Sequence of chain 4.B:
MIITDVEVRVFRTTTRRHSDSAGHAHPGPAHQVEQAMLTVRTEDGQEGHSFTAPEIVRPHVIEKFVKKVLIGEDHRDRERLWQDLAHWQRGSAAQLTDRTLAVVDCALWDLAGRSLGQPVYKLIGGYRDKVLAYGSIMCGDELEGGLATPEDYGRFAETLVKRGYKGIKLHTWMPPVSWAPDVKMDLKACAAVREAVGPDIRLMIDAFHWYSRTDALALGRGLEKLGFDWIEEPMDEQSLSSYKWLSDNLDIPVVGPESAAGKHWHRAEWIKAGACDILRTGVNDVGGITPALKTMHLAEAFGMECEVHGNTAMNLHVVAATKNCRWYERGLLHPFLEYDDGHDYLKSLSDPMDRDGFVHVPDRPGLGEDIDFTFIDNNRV

This protein binds this small molecule.
Small molecule (SMILES): O=C(NO)[C@@H](O)[C@H](O)[C@@H](O)C(=O)[O-]

Sequence of chain 4.A:
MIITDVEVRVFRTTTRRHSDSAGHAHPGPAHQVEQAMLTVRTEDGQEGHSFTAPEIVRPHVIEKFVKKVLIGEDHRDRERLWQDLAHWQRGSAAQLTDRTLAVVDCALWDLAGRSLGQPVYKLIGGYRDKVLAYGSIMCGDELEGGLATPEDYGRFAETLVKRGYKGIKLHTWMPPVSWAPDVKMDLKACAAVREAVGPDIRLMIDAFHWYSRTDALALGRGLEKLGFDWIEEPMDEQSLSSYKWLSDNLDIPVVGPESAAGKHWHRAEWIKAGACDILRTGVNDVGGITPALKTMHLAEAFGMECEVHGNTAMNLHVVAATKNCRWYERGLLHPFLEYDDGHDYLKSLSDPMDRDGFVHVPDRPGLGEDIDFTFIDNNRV

Binding-site contacts:
Ligand atom OH2 contacts residue HIS194 of chain 4.A at 3.3 Å.
Ligand atom O1B contacts residue HIS47 of chain 4.A at 2.8 Å (h-bond).
Ligand atom N6 contacts residue HIS332 of chain 4.A at 3.1 Å.
Ligand atom OH6 contacts residue LLH1 of chain 4.G at 0.5 Å (h-bond).
Ligand atom OH6 contacts residue GLU352 of chain 4.A at 2.9 Å (salt-bridge).
Ligand atom OH5 contacts residue GLU281 of chain 4.A at 3.0 Å (salt-bridge).
Ligand atom OH6 contacts residue GLU281 of chain 4.A at 3.2 Å (salt-bridge).
Ligand atom C4 contacts residue LLH1 of chain 4.G at 1.0 Å.
Ligand atom OH2 contacts residue HIS232 of chain 4.A at 3.1 Å (h-bond).
Ligand atom OH3 contacts residue LLH1 of chain 4.G at 1.0 Å (h-bond).
Ligand atom C5 contacts residue MG1 of chain 4.D at 2.9 Å.
Ligand atom OH3 contacts residue ARG113 of chain 4.B at 2.9 Å (salt-bridge).
Ligand atom OH4 contacts residue HIS194 of chain 4.A at 3.5 Å (h-bond).
Ligand atom OH5 contacts residue LLH1 of chain 4.G at 0.3 Å (h-bond).
Ligand atom C3 contacts residue LLH1 of chain 4.G at 0.4 Å.
Ligand atom OH5 contacts residue ASP229 of chain 4.A at 2.7 Å (salt-bridge).
Ligand atom C5 contacts residue GLU281 of chain 4.A at 3.3 Å.
Ligand atom OH4 contacts residue LLH1 of chain 4.G at 0.8 Å.
Ligand atom OH6 contacts residue ASP229 of chain 4.A at 3.2 Å (salt-bridge).
Ligand atom C2 contacts residue LLH1 of chain 4.G at 0.3 Å.
Ligand atom C5 contacts residue HIS194 of chain 4.A at 3.5 Å.
Ligand atom O1A contacts residue HIS232 of chain 4.A at 2.7 Å (h-bond).
Ligand atom O1B contacts residue LLH1 of chain 4.G at 0.1 Å (h-bond).
Ligand atom N6 contacts residue LLH1 of chain 4.G at 0.7 Å (h-bond).
Ligand atom O1A contacts residue ARG113 of chain 4.B at 3.5 Å (salt-bridge).
Ligand atom C1 contacts residue HIS47 of chain 4.A at 3.3 Å.
Ligand atom OH6 contacts residue LYS192 of chain 4.A at 2.8 Å (salt-bridge).
Ligand atom N6 contacts residue MG1 of chain 4.D at 3.1 Å.
Ligand atom OH6 contacts residue GLU255 of chain 4.A at 3.3 Å (salt-bridge).
Ligand atom C5 contacts residue HIS332 of chain 4.A at 3.4 Å.
Ligand atom C4 contacts residue HIS332 of chain 4.A at 3.3 Å.
Ligand atom OH6 contacts residue ARG303 of chain 4.A at 3.0 Å (salt-bridge).
Ligand atom C1 contacts residue LLH1 of chain 4.G at 0.2 Å.
Ligand atom O1A contacts residue LLH1 of chain 4.G at 0.5 Å (h-bond).
Ligand atom OH6 contacts residue MG1 of chain 4.D at 2.4 Å.
Ligand atom OH5 contacts residue MG1 of chain 4.D at 2.0 Å.
Ligand atom C5 contacts residue LLH1 of chain 4.G at 0.4 Å.
Ligand atom O1A contacts residue HIS47 of chain 4.A at 2.9 Å (h-bond).
Ligand atom OH2 contacts residue LLH1 of chain 4.G at 0.3 Å (h-bond).
Ligand atom N6 contacts residue GLU352 of chain 4.A at 3.0 Å (salt-bridge).